Sequence of chain 1.B:
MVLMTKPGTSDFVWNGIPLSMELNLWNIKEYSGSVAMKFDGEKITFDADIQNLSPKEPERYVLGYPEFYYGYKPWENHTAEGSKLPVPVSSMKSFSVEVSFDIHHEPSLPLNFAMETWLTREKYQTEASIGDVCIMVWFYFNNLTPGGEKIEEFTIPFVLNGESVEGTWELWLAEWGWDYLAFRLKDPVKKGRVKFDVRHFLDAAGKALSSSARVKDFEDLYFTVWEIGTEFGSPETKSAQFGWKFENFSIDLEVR

Binding-site contacts:
Ligand atom O6 contacts residue GLC1 of chain 1.E at 3.7 Å.
Ligand atom C2 contacts residue PRO154 of chain 1.B at 4.0 Å (hydrophobic).
Ligand atom O3 contacts residue TYR188 of chain 1.B at 2.8 Å (h-bond).
Ligand atom C2 contacts residue GLY155 of chain 1.B at 3.5 Å.
Ligand atom C3 contacts residue GLY155 of chain 1.B at 3.9 Å.
Ligand atom C6 contacts residue TRP184 of chain 1.B at 3.8 Å (hydrophobic).
Ligand atom C6 contacts residue THR153 of chain 1.B at 2.9 Å.
Ligand atom C3 contacts residue GLU239 of chain 1.B at 3.3 Å.
Ligand atom C5 contacts residue THR153 of chain 1.B at 3.5 Å.
Ligand atom O2 contacts residue TRP146 of chain 1.B at 3.3 Å.
Ligand atom O4 contacts residue GLY155 of chain 1.B at 3.4 Å (h-bond).
Ligand atom C4 contacts residue GLC1 of chain 1.E at 3.9 Å.
Ligand atom O3 contacts residue GLU239 of chain 1.B at 2.6 Å (salt-bridge).
Ligand atom C2 contacts residue THR153 of chain 1.B at 3.8 Å.
Ligand atom C2 contacts residue TYR188 of chain 1.B at 3.4 Å (hydrophobic).
Ligand atom O6 contacts residue THR153 of chain 1.B at 3.1 Å (h-bond).
Ligand atom C6 contacts residue ARG68 of chain 1.B at 3.0 Å.
Ligand atom C6 contacts residue TYR69 of chain 1.B at 3.5 Å (hydrophobic).
Ligand atom C6 contacts residue LEU152 of chain 1.B at 3.6 Å (hydrophobic).
Ligand atom C4 contacts residue GLU239 of chain 1.B at 3.6 Å.
Ligand atom O4 contacts residue VAL70 of chain 1.B at 3.8 Å.
Ligand atom O5 contacts residue TRP184 of chain 1.B at 3.8 Å.
Ligand atom C5 contacts residue ARG68 of chain 1.B at 3.4 Å.
Ligand atom O3 contacts residue TRP184 of chain 1.B at 4.0 Å.
Ligand atom O4 contacts residue GLC1 of chain 1.E at 3.0 Å.
Ligand atom O4 contacts residue PRO154 of chain 1.B at 3.6 Å.
Ligand atom O3 contacts residue MET144 of chain 1.B at 3.7 Å.
Ligand atom O5 contacts residue TYR69 of chain 1.B at 3.6 Å.
Ligand atom O2 contacts residue PRO154 of chain 1.B at 3.5 Å.
Ligand atom O4 contacts residue THR153 of chain 1.B at 3.3 Å (h-bond).
Ligand atom O2 contacts residue GLY155 of chain 1.B at 3.9 Å.
Ligand atom O4 contacts residue GLU239 of chain 1.B at 2.6 Å (salt-bridge).
Ligand atom O6 contacts residue LEU152 of chain 1.B at 3.8 Å.
Ligand atom C3 contacts residue TYR188 of chain 1.B at 3.6 Å (hydrophobic).
Ligand atom O2 contacts residue THR153 of chain 1.B at 2.8 Å (h-bond).
Ligand atom C4 contacts residue TYR69 of chain 1.B at 3.7 Å (hydrophobic).
Ligand atom O6 contacts residue TYR69 of chain 1.B at 3.8 Å.
Ligand atom O3 contacts residue TRP146 of chain 1.B at 3.5 Å.
Ligand atom O6 contacts residue ARG68 of chain 1.B at 2.9 Å (salt-bridge).
Ligand atom O3 contacts residue TYR69 of chain 1.B at 4.0 Å.

A small-molecule ligand and the protein it binds are described below.
Small molecule (SMILES): OC[C@H]1O[C@@H](O[C@H]2[C@H](O)[C@@H](O)[C@H](O)O[C@@H]2CO)[C@H](O)[C@@H](O)[C@@H]1O